Sequence of chain 2.B:
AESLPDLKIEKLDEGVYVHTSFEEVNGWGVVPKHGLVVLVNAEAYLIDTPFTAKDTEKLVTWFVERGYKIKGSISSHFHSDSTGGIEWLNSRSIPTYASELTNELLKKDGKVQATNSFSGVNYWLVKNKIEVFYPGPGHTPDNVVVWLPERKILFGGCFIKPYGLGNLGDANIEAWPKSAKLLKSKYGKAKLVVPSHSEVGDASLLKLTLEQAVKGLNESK

Binding-site contacts:
Ligand atom C10 contacts residue ASP81 of chain 2.B at 3.6 Å.
Ligand atom C2 contacts residue HIS79 of chain 2.B at 3.7 Å.
Ligand atom O15 contacts residue GLY166 of chain 2.B at 3.6 Å.
Ligand atom O15 contacts residue ASN167 of chain 2.B at 3.0 Å (h-bond).
Ligand atom O3 contacts residue HIS77 of chain 2.B at 3.6 Å (h-bond).
Ligand atom C2 contacts residue ZN1 of chain 2.H at 2.7 Å.
Ligand atom C1 contacts residue ZN1 of chain 2.I at 3.2 Å.
Ligand atom C2 contacts residue HIS139 of chain 2.B at 3.5 Å.
Ligand atom O3 contacts residue CYS158 of chain 2.B at 3.6 Å.
Ligand atom O15 contacts residue HIS139 of chain 2.B at 3.4 Å.
Ligand atom O3 contacts residue ZN1 of chain 2.I at 2.1 Å.
Ligand atom C2 contacts residue ZN1 of chain 2.I at 2.9 Å.
Ligand atom C24 contacts residue GLY166 of chain 2.B at 3.7 Å.
Ligand atom O20 contacts residue LYS161 of chain 2.B at 3.6 Å.
Ligand atom C13 contacts residue ZN1 of chain 2.I at 3.4 Å.
Ligand atom O14 contacts residue ZN1 of chain 2.I at 2.3 Å.
Ligand atom O4 contacts residue ZN1 of chain 2.H at 2.7 Å.
Ligand atom O3 contacts residue HIS139 of chain 2.B at 3.2 Å (h-bond).
Ligand atom O3 contacts residue ASP81 of chain 2.B at 3.0 Å (salt-bridge).
Ligand atom O14 contacts residue HIS139 of chain 2.B at 3.5 Å.
Ligand atom O14 contacts residue HIS197 of chain 2.B at 2.9 Å (h-bond).
Ligand atom O3 contacts residue HIS79 of chain 2.B at 3.4 Å (h-bond).
Ligand atom C13 contacts residue LYS161 of chain 2.B at 3.4 Å.
Ligand atom O14 contacts residue CYS158 of chain 2.B at 3.4 Å.
Ligand atom O4 contacts residue HIS79 of chain 2.B at 3.1 Å (h-bond).
Ligand atom C13 contacts residue HIS197 of chain 2.B at 3.6 Å.
Ligand atom C18 contacts residue HIS197 of chain 2.B at 3.6 Å.
Ligand atom C24 contacts residue TRP28 of chain 2.B at 3.5 Å (hydrophobic).
Ligand atom C18 contacts residue LYS161 of chain 2.B at 3.7 Å.
Ligand atom O4 contacts residue ASN167 of chain 2.B at 2.9 Å (h-bond).
Ligand atom C21 contacts residue GLY164 of chain 2.B at 3.7 Å.
Ligand atom C13 contacts residue HIS139 of chain 2.B at 3.6 Å.
Ligand atom O4 contacts residue HIS139 of chain 2.B at 3.1 Å.
Ligand atom C16 contacts residue HIS197 of chain 2.B at 3.4 Å.
Ligand atom O3 contacts residue ZN1 of chain 2.H at 2.0 Å.
Ligand atom O15 contacts residue LYS161 of chain 2.B at 2.7 Å (salt-bridge).
Ligand atom C10 contacts residue PHE51 of chain 2.B at 3.7 Å (hydrophobic).
Ligand atom O14 contacts residue LYS161 of chain 2.B at 3.4 Å (salt-bridge).
Ligand atom C9 contacts residue SER80 of chain 2.B at 3.5 Å.
Ligand atom C23 contacts residue GLY166 of chain 2.B at 3.5 Å.

This small molecule binds to this protein.
Small molecule (SMILES): O=C(O)[C@@H](Cc1ccccc1)[C@H](Cc1ccc2c(c1)OCO2)C(=O)O